Binding-site contacts:
Ligand atom C8 contacts residue VAL168 of chain 1.A at 2.9 Å (hydrophobic).
Ligand atom O3 contacts residue ASN122 of chain 1.A at 3.1 Å (h-bond).
Ligand atom C6 contacts residue VAL124 of chain 1.A at 3.7 Å (hydrophobic).
Ligand atom N2 contacts residue ASN122 of chain 1.A at 3.3 Å (h-bond).
Ligand atom O5 contacts residue ASN119 of chain 1.A at 2.5 Å (h-bond).
Ligand atom C4 contacts residue ASN122 of chain 1.A at 3.7 Å.
Ligand atom C2 contacts residue ASN122 of chain 1.A at 3.4 Å.
Ligand atom C7 contacts residue VAL168 of chain 1.A at 2.7 Å (hydrophobic).
Ligand atom C4 contacts residue ASN119 of chain 1.A at 4.5 Å.
Ligand atom C1 contacts residue ASN119 of chain 1.A at 1.6 Å.
Ligand atom N2 contacts residue THR121 of chain 1.A at 3.4 Å.
Ligand atom C7 contacts residue THR121 of chain 1.A at 3.5 Å.
Ligand atom C7 contacts residue VAL124 of chain 1.A at 4.5 Å (hydrophobic).
Ligand atom O4 contacts residue ASN122 of chain 1.A at 3.9 Å.
Ligand atom C2 contacts residue ASN119 of chain 1.A at 3.0 Å.
Ligand atom N2 contacts residue VAL168 of chain 1.A at 4.0 Å.
Ligand atom C8 contacts residue VAL124 of chain 1.A at 3.1 Å (hydrophobic).
Ligand atom C8 contacts residue ASN119 of chain 1.A at 3.6 Å.
Ligand atom C8 contacts residue GLU166 of chain 1.A at 4.5 Å.
Ligand atom C3 contacts residue ASN119 of chain 1.A at 4.1 Å.
Ligand atom C5 contacts residue ASN122 of chain 1.A at 3.9 Å.
Ligand atom O7 contacts residue VAL168 of chain 1.A at 1.9 Å.
Ligand atom O7 contacts residue ASN119 of chain 1.A at 3.5 Å (h-bond).
Ligand atom C3 contacts residue ASN122 of chain 1.A at 2.7 Å.
Ligand atom O4 contacts residue VAL168 of chain 1.A at 4.0 Å.
Ligand atom O6 contacts residue VAL124 of chain 1.A at 2.7 Å.
Ligand atom C8 contacts residue THR121 of chain 1.A at 2.6 Å.
Ligand atom C7 contacts residue ASN119 of chain 1.A at 3.2 Å.
Ligand atom O5 contacts residue ASN122 of chain 1.A at 4.2 Å.
Ligand atom N2 contacts residue ASN119 of chain 1.A at 3.2 Å (h-bond).
Ligand atom C1 contacts residue ASN122 of chain 1.A at 3.6 Å.
Ligand atom C5 contacts residue ASN119 of chain 1.A at 3.7 Å.

A protein and the small-molecule ligand that binds it are described below.
Small molecule (SMILES): CC(=O)N[C@H]1[C@H](O[C@H]2[C@H](O)[C@@H](NC(C)=O)CO[C@@H]2CO)O[C@H](CO)[C@@H](O[C@H]2O[C@H](CO)[C@@H](O)[C@H](O)[C@@H]2O)[C@@H]1O

Sequence of chain 1.A:
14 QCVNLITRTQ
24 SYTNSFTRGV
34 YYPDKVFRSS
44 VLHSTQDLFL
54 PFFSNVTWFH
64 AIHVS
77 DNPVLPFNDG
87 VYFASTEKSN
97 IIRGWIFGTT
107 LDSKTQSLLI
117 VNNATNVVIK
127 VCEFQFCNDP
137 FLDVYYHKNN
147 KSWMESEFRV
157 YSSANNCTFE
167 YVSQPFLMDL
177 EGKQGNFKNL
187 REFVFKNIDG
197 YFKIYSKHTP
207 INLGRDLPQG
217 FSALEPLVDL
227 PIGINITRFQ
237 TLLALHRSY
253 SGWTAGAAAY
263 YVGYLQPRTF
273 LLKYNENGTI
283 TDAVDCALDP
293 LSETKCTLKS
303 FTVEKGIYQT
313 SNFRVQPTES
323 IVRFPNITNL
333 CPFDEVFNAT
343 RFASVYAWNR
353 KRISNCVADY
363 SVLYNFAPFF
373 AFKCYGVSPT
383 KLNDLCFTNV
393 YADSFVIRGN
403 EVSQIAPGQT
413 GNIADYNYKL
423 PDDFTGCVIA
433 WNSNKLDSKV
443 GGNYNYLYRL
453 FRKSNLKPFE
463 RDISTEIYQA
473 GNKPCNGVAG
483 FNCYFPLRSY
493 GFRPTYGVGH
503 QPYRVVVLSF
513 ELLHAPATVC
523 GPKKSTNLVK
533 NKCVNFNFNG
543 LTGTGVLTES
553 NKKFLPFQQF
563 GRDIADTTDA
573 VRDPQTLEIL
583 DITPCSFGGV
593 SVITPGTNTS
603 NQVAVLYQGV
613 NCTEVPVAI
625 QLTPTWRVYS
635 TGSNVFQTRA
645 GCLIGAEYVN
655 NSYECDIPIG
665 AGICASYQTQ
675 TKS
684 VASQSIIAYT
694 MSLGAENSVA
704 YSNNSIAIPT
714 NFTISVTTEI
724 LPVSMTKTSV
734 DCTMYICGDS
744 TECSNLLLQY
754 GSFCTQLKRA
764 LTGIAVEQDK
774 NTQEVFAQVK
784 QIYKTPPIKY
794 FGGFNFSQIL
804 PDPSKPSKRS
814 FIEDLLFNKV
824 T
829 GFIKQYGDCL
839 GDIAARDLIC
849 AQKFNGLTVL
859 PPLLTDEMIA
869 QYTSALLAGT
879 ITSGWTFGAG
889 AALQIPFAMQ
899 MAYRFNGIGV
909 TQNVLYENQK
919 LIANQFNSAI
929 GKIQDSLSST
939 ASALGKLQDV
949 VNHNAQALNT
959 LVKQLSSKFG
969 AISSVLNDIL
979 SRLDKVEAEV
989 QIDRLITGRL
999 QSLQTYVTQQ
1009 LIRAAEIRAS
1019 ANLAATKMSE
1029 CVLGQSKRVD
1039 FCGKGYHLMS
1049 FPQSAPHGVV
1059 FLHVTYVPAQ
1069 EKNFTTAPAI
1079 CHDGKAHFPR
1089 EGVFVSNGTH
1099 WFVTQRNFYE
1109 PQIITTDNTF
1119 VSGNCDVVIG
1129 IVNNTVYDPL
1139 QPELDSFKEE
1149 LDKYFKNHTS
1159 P